Binding-site contacts:
Ligand atom C2A contacts residue TYR152 of chain 15.A at 3.6 Å (hydrophobic).
Ligand atom O1 contacts residue LEU106 of chain 15.A at 3.8 Å.
Ligand atom O1B contacts residue ILE104 of chain 15.A at 3.9 Å.
Ligand atom C1C contacts residue TYR128 of chain 15.A at 3.7 Å (hydrophobic).
Ligand atom C5B contacts residue MET224 of chain 15.A at 3.8 Å (hydrophobic).
Ligand atom C2C contacts residue MET221 of chain 15.A at 4.0 Å (hydrophobic).
Ligand atom C5A contacts residue ALA150 of chain 15.A at 3.6 Å (hydrophobic).
Ligand atom N3A contacts residue TYR152 of chain 15.A at 3.5 Å.
Ligand atom C5C contacts residue VAL191 of chain 15.A at 3.8 Å (hydrophobic).
Ligand atom N3A contacts residue PRO174 of chain 15.A at 3.7 Å.
Ligand atom C5B contacts residue PHE186 of chain 15.A at 3.9 Å (hydrophobic).
Ligand atom C5B contacts residue TYR128 of chain 15.A at 4.0 Å (hydrophobic).
Ligand atom C2C contacts residue TYR197 of chain 15.A at 3.7 Å (hydrophobic).
Ligand atom C4B contacts residue PHE186 of chain 15.A at 3.6 Å (hydrophobic).
Ligand atom C1C contacts residue LEU106 of chain 15.A at 3.8 Å (hydrophobic).
Ligand atom C4A contacts residue PRO174 of chain 15.A at 3.1 Å (hydrophobic).
Ligand atom O1A contacts residue PHE186 of chain 15.A at 3.0 Å.
Ligand atom O1 contacts residue MET221 of chain 15.A at 3.9 Å.
Ligand atom C4C contacts residue VAL191 of chain 15.A at 3.0 Å (hydrophobic).
Ligand atom C1B contacts residue VAL188 of chain 15.A at 3.8 Å (hydrophobic).
Ligand atom O1B contacts residue TYR128 of chain 15.A at 3.4 Å (h-bond).
Ligand atom C5A contacts residue PHE186 of chain 15.A at 3.5 Å (hydrophobic).
Ligand atom C3C contacts residue TYR128 of chain 15.A at 3.4 Å (hydrophobic).
Ligand atom C6B contacts residue ILE104 of chain 15.A at 3.6 Å (hydrophobic).
Ligand atom C1B contacts residue ILE104 of chain 15.A at 4.0 Å (hydrophobic).
Ligand atom C1B contacts residue TYR128 of chain 15.A at 3.6 Å (hydrophobic).
Ligand atom N2 contacts residue LEU106 of chain 15.A at 3.8 Å.
Ligand atom C5 contacts residue LEU106 of chain 15.A at 3.8 Å (hydrophobic).
Ligand atom C4C contacts residue VAL188 of chain 15.A at 3.7 Å (hydrophobic).
Ligand atom C6B contacts residue TYR128 of chain 15.A at 3.3 Å (hydrophobic).
Ligand atom C4 contacts residue TYR197 of chain 15.A at 3.8 Å (hydrophobic).
Ligand atom N3A contacts residue PHE186 of chain 15.A at 4.0 Å.
Ligand atom C3B contacts residue VAL188 of chain 15.A at 3.8 Å (hydrophobic).
Ligand atom C2B contacts residue VAL188 of chain 15.A at 3.5 Å (hydrophobic).
Ligand atom N3A contacts residue ALA24 of chain 15.C at 3.8 Å.
Ligand atom C4B contacts residue TYR152 of chain 15.A at 3.8 Å (hydrophobic).
Ligand atom C5A contacts residue VAL176 of chain 15.A at 3.6 Å (hydrophobic).
Ligand atom C2A contacts residue PHE186 of chain 15.A at 3.3 Å (hydrophobic).
Ligand atom C3B contacts residue TYR152 of chain 15.A at 3.7 Å (hydrophobic).
Ligand atom C4 contacts residue LEU106 of chain 15.A at 3.9 Å (hydrophobic).

Sequence of chain 15.C:
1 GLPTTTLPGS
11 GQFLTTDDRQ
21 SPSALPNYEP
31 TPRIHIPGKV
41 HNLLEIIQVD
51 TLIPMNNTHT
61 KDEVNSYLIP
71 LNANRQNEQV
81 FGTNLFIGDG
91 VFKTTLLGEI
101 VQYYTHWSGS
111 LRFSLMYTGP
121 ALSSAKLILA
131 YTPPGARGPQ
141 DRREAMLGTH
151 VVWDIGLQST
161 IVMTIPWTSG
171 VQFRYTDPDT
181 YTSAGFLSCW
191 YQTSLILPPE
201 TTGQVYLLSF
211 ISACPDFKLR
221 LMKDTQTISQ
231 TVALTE

Sequence of chain 15.A:
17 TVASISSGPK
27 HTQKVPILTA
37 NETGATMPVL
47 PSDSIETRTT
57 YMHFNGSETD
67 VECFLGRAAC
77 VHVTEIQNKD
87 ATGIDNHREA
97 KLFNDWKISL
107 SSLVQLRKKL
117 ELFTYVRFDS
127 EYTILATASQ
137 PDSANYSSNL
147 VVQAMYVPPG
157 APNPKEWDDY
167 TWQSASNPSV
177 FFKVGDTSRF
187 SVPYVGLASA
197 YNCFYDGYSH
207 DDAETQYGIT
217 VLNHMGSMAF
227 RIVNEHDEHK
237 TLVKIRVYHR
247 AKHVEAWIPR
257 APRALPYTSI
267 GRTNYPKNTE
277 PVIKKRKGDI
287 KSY

This protein binds this small molecule.
Small molecule (SMILES): Cc1cc(CCCCCOc2ccc(C3=NCCO3)cc2)on1